Binding-site contacts:
Ligand atom O7 contacts residue ASN234 of chain 1.E at 3.6 Å.
Ligand atom C7 contacts residue GLY232 of chain 1.E at 4.2 Å.
Ligand atom C7 contacts residue ASN234 of chain 1.E at 3.3 Å.
Ligand atom C2 contacts residue ASN234 of chain 1.E at 2.7 Å.
Ligand atom C7 contacts residue ILE233 of chain 1.E at 4.3 Å (hydrophobic).
Ligand atom O7 contacts residue ILE233 of chain 1.E at 4.4 Å.
Ligand atom C8 contacts residue GLY232 of chain 1.E at 4.0 Å.
Ligand atom N2 contacts residue ASN234 of chain 1.E at 3.0 Å (h-bond).
Ligand atom C4 contacts residue ASN234 of chain 1.E at 4.3 Å.
Ligand atom C1 contacts residue ASN234 of chain 1.E at 1.5 Å.
Ligand atom C3 contacts residue ASN234 of chain 1.E at 3.9 Å.
Ligand atom O5 contacts residue ASN234 of chain 1.E at 2.5 Å (h-bond).
Ligand atom C8 contacts residue ILE233 of chain 1.E at 4.0 Å (hydrophobic).
Ligand atom C5 contacts residue ASN234 of chain 1.E at 3.7 Å.
Ligand atom O7 contacts residue GLY232 of chain 1.E at 3.5 Å (h-bond).
Ligand atom C8 contacts residue ASN234 of chain 1.E at 4.0 Å.

Sequence of chain 1.E:
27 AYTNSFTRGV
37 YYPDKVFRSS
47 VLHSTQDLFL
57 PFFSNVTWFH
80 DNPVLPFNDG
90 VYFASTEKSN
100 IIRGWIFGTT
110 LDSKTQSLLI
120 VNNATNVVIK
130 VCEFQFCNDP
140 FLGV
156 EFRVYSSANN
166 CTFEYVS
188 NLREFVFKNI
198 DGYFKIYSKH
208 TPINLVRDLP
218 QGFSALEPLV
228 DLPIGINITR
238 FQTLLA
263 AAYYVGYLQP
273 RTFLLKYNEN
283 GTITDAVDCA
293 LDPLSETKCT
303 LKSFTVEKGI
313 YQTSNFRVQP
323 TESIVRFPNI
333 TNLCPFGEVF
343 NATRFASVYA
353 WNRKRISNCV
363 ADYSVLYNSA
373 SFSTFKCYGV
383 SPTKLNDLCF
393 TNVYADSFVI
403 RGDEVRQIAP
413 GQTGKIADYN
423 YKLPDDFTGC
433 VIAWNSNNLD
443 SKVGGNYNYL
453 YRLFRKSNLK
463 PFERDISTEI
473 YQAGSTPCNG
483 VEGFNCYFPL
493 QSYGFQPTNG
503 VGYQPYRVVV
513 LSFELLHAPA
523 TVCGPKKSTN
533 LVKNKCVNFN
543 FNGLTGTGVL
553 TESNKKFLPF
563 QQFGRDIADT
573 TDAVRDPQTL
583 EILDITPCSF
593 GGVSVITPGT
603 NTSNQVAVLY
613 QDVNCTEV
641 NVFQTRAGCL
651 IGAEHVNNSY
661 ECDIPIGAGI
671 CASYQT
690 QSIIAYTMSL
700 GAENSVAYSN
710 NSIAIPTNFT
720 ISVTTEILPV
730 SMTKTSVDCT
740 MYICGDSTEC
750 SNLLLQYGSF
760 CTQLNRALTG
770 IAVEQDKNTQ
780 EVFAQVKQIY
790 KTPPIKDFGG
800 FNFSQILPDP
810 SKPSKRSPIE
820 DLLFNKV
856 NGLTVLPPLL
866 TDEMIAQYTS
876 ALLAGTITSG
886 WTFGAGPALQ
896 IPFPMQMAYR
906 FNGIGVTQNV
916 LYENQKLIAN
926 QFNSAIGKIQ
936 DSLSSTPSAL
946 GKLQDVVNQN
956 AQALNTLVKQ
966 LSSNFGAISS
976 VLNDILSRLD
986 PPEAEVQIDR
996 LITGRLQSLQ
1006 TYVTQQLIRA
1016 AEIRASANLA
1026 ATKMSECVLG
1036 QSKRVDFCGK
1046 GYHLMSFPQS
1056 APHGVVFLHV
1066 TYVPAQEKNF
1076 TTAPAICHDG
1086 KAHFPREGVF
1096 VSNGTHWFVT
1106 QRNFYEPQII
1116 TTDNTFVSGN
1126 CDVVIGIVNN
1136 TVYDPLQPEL

A small-molecule ligand and the protein it binds are described below.
Small molecule (SMILES): CC(=O)N[C@@H]1[C@@H](O)[C@H](O)[C@@H](CO)O[C@H]1O